Binding-site contacts:
Ligand atom C4 contacts residue ASN60 of chain 1.KB at 4.2 Å.
Ligand atom C1 contacts residue ASN60 of chain 1.KB at 1.4 Å.
Ligand atom C7 contacts residue ASN60 of chain 1.KB at 3.2 Å.
Ligand atom C2 contacts residue ASN60 of chain 1.KB at 2.5 Å.
Ligand atom O5 contacts residue THR103 of chain 1.KB at 4.4 Å.
Ligand atom C5 contacts residue ASN60 of chain 1.KB at 3.6 Å.
Ligand atom N2 contacts residue ASN60 of chain 1.KB at 2.8 Å (h-bond).
Ligand atom C8 contacts residue THR47 of chain 1.KB at 3.6 Å.
Ligand atom O5 contacts residue ASN60 of chain 1.KB at 2.4 Å (h-bond).
Ligand atom C3 contacts residue ASN60 of chain 1.KB at 3.8 Å.
Ligand atom C8 contacts residue ASN60 of chain 1.KB at 4.3 Å.
Ligand atom O7 contacts residue ASN60 of chain 1.KB at 3.2 Å (h-bond).
Ligand atom O7 contacts residue NAG1 of chain 1.SJ at 3.5 Å (h-bond).

The protein below binds the small molecule below.
Small molecule (SMILES): CC(=O)N[C@H]1[C@H](O[C@H]2[C@H](O)[C@@H](NC(C)=O)CO[C@@H]2CO)O[C@H](CO)[C@@H](O)[C@@H]1O

Sequence of chain 1.KB:
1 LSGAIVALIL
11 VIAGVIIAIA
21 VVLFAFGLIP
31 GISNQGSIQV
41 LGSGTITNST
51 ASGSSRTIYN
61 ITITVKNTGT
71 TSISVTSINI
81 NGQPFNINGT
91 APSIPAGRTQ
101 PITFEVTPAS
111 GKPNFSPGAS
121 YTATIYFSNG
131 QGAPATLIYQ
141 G